This small molecule binds to this protein.
Small molecule (SMILES): CC(=O)N[C@@H]1[C@@H](O)[C@H](O)[C@@H](CO)O[C@H]1O

Sequence of chain 1.A:
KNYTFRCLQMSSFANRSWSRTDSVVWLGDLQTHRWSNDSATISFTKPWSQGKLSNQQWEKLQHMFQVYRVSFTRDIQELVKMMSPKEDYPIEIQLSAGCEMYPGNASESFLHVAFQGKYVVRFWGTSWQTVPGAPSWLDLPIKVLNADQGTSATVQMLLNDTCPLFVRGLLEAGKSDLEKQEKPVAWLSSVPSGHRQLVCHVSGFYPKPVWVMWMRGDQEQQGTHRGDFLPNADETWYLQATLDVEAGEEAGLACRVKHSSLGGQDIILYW

Binding-site contacts:
Ligand atom C2 contacts residue ASN42 of chain 1.A at 2.5 Å.
Ligand atom C3 contacts residue SER24 of chain 1.A at 4.0 Å.
Ligand atom C8 contacts residue SER24 of chain 1.A at 3.9 Å.
Ligand atom C5 contacts residue ASN42 of chain 1.A at 3.6 Å.
Ligand atom C1 contacts residue ASN42 of chain 1.A at 1.4 Å.
Ligand atom C8 contacts residue TRP23 of chain 1.A at 3.5 Å (hydrophobic).
Ligand atom C8 contacts residue ARG25 of chain 1.A at 4.1 Å.
Ligand atom C7 contacts residue ASP43 of chain 1.A at 3.9 Å.
Ligand atom C4 contacts residue ASN42 of chain 1.A at 4.2 Å.
Ligand atom C3 contacts residue ASN42 of chain 1.A at 3.9 Å.
Ligand atom O5 contacts residue ASP43 of chain 1.A at 4.3 Å.
Ligand atom O7 contacts residue ASN42 of chain 1.A at 4.0 Å.
Ligand atom O7 contacts residue ASP43 of chain 1.A at 3.3 Å (salt-bridge).
Ligand atom C7 contacts residue ASN42 of chain 1.A at 3.7 Å.
Ligand atom C7 contacts residue ARG25 of chain 1.A at 4.4 Å.
Ligand atom C7 contacts residue SER24 of chain 1.A at 3.9 Å.
Ligand atom C2 contacts residue SER24 of chain 1.A at 3.8 Å.
Ligand atom O5 contacts residue ASN42 of chain 1.A at 2.3 Å (h-bond).
Ligand atom N2 contacts residue ARG25 of chain 1.A at 4.1 Å.
Ligand atom N2 contacts residue ASN42 of chain 1.A at 3.0 Å (h-bond).
Ligand atom C1 contacts residue SER24 of chain 1.A at 3.8 Å.
Ligand atom N2 contacts residue ASP43 of chain 1.A at 4.1 Å.
Ligand atom C1 contacts residue ARG25 of chain 1.A at 4.4 Å.
Ligand atom C1 contacts residue ASP43 of chain 1.A at 3.8 Å.
Ligand atom C2 contacts residue ASP43 of chain 1.A at 3.8 Å.
Ligand atom N2 contacts residue SER24 of chain 1.A at 3.0 Å (h-bond).